Binding-site contacts:
Ligand atom C3 contacts residue ASN59 of chain 1.B at 3.8 Å.
Ligand atom N2 contacts residue ASN59 of chain 1.B at 3.1 Å (h-bond).
Ligand atom O7 contacts residue ASN59 of chain 1.B at 3.9 Å.
Ligand atom C2 contacts residue ASN59 of chain 1.B at 2.4 Å.
Ligand atom O7 contacts residue SER61 of chain 1.B at 3.4 Å (h-bond).
Ligand atom C5 contacts residue ASN59 of chain 1.B at 3.6 Å.
Ligand atom C1 contacts residue ASN59 of chain 1.B at 1.4 Å.
Ligand atom O5 contacts residue ASN59 of chain 1.B at 2.4 Å (h-bond).
Ligand atom C7 contacts residue SER61 of chain 1.B at 4.2 Å.
Ligand atom C4 contacts residue ASN59 of chain 1.B at 4.1 Å.
Ligand atom C7 contacts residue ASN59 of chain 1.B at 3.9 Å.
Ligand atom C8 contacts residue SER61 of chain 1.B at 4.4 Å.

Sequence of chain 1.B:
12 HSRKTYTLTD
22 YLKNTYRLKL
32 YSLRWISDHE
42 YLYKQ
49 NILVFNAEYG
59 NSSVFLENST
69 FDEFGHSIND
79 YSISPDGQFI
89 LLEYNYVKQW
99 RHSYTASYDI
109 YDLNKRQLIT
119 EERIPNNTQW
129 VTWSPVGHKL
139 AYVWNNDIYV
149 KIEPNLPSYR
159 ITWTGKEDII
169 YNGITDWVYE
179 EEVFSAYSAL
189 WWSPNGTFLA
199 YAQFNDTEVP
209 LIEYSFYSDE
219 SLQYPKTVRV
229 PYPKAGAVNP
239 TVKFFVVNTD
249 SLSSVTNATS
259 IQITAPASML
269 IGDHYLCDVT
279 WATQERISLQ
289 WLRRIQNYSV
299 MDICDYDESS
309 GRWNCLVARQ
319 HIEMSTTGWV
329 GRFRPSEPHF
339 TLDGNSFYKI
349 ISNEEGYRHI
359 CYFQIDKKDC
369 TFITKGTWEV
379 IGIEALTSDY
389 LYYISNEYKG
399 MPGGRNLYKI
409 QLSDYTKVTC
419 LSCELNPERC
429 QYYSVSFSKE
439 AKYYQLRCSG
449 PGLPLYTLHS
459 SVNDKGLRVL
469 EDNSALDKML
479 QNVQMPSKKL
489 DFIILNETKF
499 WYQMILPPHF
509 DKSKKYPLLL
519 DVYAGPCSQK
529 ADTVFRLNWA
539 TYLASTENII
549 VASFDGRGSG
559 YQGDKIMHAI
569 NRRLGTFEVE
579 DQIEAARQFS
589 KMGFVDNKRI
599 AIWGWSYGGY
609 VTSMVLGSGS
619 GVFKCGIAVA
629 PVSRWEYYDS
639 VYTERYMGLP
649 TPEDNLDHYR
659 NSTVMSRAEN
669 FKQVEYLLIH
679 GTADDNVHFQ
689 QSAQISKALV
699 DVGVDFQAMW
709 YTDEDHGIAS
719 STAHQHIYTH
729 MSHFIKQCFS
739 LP

This protein binds this small molecule.
Small molecule (SMILES): CC(=O)N[C@@H]1[C@@H](O)[C@H](O)[C@@H](CO)O[C@H]1O